The protein below binds the small molecule below.
Small molecule (SMILES): O=S(=O)(O)c1cc2c(O)c(c1)Cc1cc(S(=O)(=O)O)cc(c1O)Cc1cc(S(=O)(=O)O)cc(c1O)Cc1cc(S(=O)(=O)O)cc(c1O)Cc1cc(S(=O)(=O)O)cc(c1O)Cc1cc(S(=O)(=O)O)cc(c1O)Cc1cc(S(=O)(=O)O)cc(c1O)Cc1cc(S(=O)(=O)O)cc(c1O)C2

Sequence of chain 1.A:
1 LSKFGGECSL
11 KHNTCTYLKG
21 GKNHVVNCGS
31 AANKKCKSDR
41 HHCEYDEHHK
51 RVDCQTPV

Binding-site contacts:
Ligand atom C15 contacts residue LYS19 of chain 1.A at 3.5 Å.
Ligand atom O12 contacts residue LYS50 of chain 1.A at 3.6 Å.
Ligand atom O5 contacts residue HIS24 of chain 1.A at 2.6 Å (h-bond).
Ligand atom O32 contacts residue LEU1 of chain 1.A at 3.1 Å (h-bond).
Ligand atom O23 contacts residue LYS22 of chain 1.A at 2.8 Å (salt-bridge).
Ligand atom O7 contacts residue LYS19 of chain 1.A at 3.5 Å.
Ligand atom C24 contacts residue LYS19 of chain 1.A at 3.6 Å.
Ligand atom C36 contacts residue LYS19 of chain 1.A at 3.7 Å.
Ligand atom O4 contacts residue LYS19 of chain 1.A at 4.0 Å.
Ligand atom C40 contacts residue LYS19 of chain 1.A at 3.7 Å.
Ligand atom O29 contacts residue GLY20 of chain 1.A at 3.8 Å.
Ligand atom O27 contacts residue LEU1 of chain 1.A at 3.2 Å.
Ligand atom C24 contacts residue GLU47 of chain 1.A at 3.6 Å.
Ligand atom C51 contacts residue LEU1 of chain 1.A at 3.2 Å (hydrophobic).
Ligand atom C17 contacts residue GLY20 of chain 1.A at 3.8 Å.
Ligand atom C15 contacts residue GLY20 of chain 1.A at 4.0 Å.
Ligand atom C50 contacts residue LEU1 of chain 1.A at 3.8 Å (hydrophobic).
Ligand atom O11 contacts residue HIS48 of chain 1.A at 3.3 Å.
Ligand atom O30 contacts residue SER2 of chain 1.A at 3.5 Å (h-bond).
Ligand atom C25 contacts residue GLU47 of chain 1.A at 3.6 Å.
Ligand atom O28 contacts residue GLY20 of chain 1.A at 2.8 Å (h-bond).
Ligand atom C22 contacts residue LYS19 of chain 1.A at 3.6 Å.
Ligand atom O9 contacts residue HIS48 of chain 1.A at 3.8 Å.
Ligand atom C41 contacts residue LYS19 of chain 1.A at 3.4 Å.
Ligand atom S71 contacts residue LEU1 of chain 1.A at 3.6 Å.
Ligand atom S70 contacts residue GLY20 of chain 1.A at 3.8 Å.
Ligand atom C39 contacts residue LEU1 of chain 1.A at 3.2 Å (hydrophobic).
Ligand atom O28 contacts residue LYS19 of chain 1.A at 3.5 Å.
Ligand atom O28 contacts residue PHE4 of chain 1.A at 3.6 Å.
Ligand atom C23 contacts residue LYS19 of chain 1.A at 3.2 Å.
Ligand atom O3 contacts residue LYS19 of chain 1.A at 3.4 Å (salt-bridge).
Ligand atom O6 contacts residue LYS19 of chain 1.A at 3.4 Å.
Ligand atom C16 contacts residue GLY20 of chain 1.A at 3.7 Å.
Ligand atom C39 contacts residue PHE4 of chain 1.A at 3.9 Å (hydrophobic).
Ligand atom O30 contacts residue LEU1 of chain 1.A at 3.1 Å (h-bond).
Ligand atom C5 contacts residue LYS22 of chain 1.A at 4.0 Å.
Ligand atom C28 contacts residue GLU47 of chain 1.A at 3.4 Å.
Ligand atom C3 contacts residue HIS24 of chain 1.A at 3.5 Å.
Ligand atom C40 contacts residue LEU1 of chain 1.A at 3.8 Å (hydrophobic).
Ligand atom C43 contacts residue LEU1 of chain 1.A at 3.4 Å (hydrophobic).